Sequence of chain 1.C:
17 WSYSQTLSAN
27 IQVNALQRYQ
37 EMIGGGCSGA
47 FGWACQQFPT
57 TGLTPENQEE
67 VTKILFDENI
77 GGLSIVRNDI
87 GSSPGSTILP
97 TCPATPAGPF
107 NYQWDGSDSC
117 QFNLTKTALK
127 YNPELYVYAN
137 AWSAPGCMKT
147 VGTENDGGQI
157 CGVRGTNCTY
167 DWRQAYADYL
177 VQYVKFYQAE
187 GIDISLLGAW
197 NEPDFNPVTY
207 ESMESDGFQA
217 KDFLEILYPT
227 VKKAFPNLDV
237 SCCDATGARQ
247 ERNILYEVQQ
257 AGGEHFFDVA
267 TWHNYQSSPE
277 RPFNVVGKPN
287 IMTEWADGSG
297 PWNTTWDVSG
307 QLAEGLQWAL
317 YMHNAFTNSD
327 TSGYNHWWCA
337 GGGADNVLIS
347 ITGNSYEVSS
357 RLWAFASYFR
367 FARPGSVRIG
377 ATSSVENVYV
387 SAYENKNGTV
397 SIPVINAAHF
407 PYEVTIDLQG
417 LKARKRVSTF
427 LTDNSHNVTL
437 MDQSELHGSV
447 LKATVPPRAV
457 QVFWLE

A protein and the small-molecule ligand that binds it are described below.
Small molecule (SMILES): O[C@@H]1[C@@H](O)[C@H](O)OC[C@H]1O

Sequence of chain 1.A:
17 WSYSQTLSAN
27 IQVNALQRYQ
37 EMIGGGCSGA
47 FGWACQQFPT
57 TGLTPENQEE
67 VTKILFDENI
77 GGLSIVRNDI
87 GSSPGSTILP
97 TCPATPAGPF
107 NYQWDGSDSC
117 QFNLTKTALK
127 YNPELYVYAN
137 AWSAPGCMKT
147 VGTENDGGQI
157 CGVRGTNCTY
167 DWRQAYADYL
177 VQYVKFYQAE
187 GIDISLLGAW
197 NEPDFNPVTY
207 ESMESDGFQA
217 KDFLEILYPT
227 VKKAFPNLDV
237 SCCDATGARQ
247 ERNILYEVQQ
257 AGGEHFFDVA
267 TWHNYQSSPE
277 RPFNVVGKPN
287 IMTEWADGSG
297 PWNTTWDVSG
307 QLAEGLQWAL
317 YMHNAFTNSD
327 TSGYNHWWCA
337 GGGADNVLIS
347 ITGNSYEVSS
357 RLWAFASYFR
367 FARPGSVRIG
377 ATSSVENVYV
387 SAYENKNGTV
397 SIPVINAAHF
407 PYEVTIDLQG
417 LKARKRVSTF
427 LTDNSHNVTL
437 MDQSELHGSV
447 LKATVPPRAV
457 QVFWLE

Binding-site contacts:
Ligand atom O4 contacts residue TYR206 of chain 1.C at 3.8 Å.
Ligand atom C3 contacts residue PHE201 of chain 1.C at 4.0 Å (hydrophobic).
Ligand atom C1 contacts residue GLN272 of chain 1.C at 3.0 Å.
Ligand atom O5 contacts residue GLU198 of chain 1.C at 4.4 Å.
Ligand atom C5 contacts residue PHE201 of chain 1.C at 4.2 Å (hydrophobic).
Ligand atom O1 contacts residue LEU308 of chain 1.A at 3.6 Å.
Ligand atom C4 contacts residue TYR271 of chain 1.C at 3.9 Å (hydrophobic).
Ligand atom C2 contacts residue GLN307 of chain 1.A at 4.3 Å.
Ligand atom C4 contacts residue GLU198 of chain 1.C at 3.6 Å.
Ligand atom C5 contacts residue GLU198 of chain 1.C at 3.2 Å.
Ligand atom O4 contacts residue GLU198 of chain 1.C at 2.7 Å (salt-bridge).
Ligand atom O5 contacts residue GLN272 of chain 1.C at 3.3 Å (h-bond).
Ligand atom C5 contacts residue GLN272 of chain 1.C at 4.4 Å.
Ligand atom O5 contacts residue THR242 of chain 1.C at 4.2 Å.
Ligand atom O5 contacts residue TYR271 of chain 1.C at 3.2 Å.
Ligand atom O4 contacts residue PHE201 of chain 1.C at 4.0 Å.
Ligand atom O4 contacts residue TYR271 of chain 1.C at 4.4 Å.
Ligand atom C4 contacts residue PHE201 of chain 1.C at 4.3 Å (hydrophobic).
Ligand atom C1 contacts residue GLN307 of chain 1.A at 3.9 Å.
Ligand atom C1 contacts residue TYR271 of chain 1.C at 4.3 Å (hydrophobic).
Ligand atom C5 contacts residue TYR271 of chain 1.C at 3.7 Å (hydrophobic).
Ligand atom C5 contacts residue THR242 of chain 1.C at 3.8 Å.
Ligand atom O1 contacts residue GLN272 of chain 1.C at 2.6 Å (h-bond).
Ligand atom O1 contacts residue GLN307 of chain 1.A at 3.3 Å (h-bond).
Ligand atom C2 contacts residue GLN272 of chain 1.C at 4.4 Å.
Ligand atom O2 contacts residue GLN307 of chain 1.A at 3.4 Å (h-bond).
Ligand atom O1 contacts residue TYR271 of chain 1.C at 4.2 Å.